Sequence of chain 1.A:
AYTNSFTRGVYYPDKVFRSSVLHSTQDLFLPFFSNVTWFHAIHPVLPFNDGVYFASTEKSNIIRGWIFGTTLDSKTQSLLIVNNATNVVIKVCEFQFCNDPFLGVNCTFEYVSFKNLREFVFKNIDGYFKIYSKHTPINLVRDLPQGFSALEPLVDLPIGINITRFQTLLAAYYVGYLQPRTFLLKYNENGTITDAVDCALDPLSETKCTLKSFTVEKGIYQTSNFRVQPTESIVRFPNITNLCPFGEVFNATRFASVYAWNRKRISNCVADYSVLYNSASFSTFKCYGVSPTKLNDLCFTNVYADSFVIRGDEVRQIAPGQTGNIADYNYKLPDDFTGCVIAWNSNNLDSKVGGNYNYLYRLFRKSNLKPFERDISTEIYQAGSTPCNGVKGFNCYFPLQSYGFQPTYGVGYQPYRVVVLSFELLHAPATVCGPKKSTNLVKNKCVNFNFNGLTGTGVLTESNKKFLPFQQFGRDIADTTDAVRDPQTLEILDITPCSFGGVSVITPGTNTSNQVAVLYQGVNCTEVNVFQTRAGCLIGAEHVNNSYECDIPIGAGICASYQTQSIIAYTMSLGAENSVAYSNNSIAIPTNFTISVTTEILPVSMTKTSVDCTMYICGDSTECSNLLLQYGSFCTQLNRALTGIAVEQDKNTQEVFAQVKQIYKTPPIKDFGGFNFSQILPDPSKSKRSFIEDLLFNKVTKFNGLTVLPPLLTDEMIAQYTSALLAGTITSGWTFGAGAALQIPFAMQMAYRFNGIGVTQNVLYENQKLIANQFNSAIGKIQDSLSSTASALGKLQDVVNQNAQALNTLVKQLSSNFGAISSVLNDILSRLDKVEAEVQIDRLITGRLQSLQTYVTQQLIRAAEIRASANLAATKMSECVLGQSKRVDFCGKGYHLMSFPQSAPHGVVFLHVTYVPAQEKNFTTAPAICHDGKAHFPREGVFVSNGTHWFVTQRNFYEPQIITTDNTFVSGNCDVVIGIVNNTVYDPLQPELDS

A protein and the small-molecule ligand that binds it are described below.
Small molecule (SMILES): CC(=O)N[C@@H]1[C@@H](O)[C@H](O)[C@@H](CO)O[C@H]1O

Binding-site contacts:
Ligand atom C7 contacts residue ASN657 of chain 1.A at 3.4 Å.
Ligand atom O7 contacts residue ASN657 of chain 1.A at 3.5 Å (h-bond).
Ligand atom C1 contacts residue ASN657 of chain 1.A at 1.4 Å.
Ligand atom C3 contacts residue ASN657 of chain 1.A at 3.8 Å.
Ligand atom N2 contacts residue ASN657 of chain 1.A at 3.0 Å (h-bond).
Ligand atom O5 contacts residue ASN657 of chain 1.A at 2.3 Å (h-bond).
Ligand atom C8 contacts residue ASN657 of chain 1.A at 4.5 Å.
Ligand atom C4 contacts residue ASN657 of chain 1.A at 4.2 Å.
Ligand atom C5 contacts residue ASN657 of chain 1.A at 3.7 Å.
Ligand atom C2 contacts residue ASN657 of chain 1.A at 2.5 Å.